Binding-site contacts:
Ligand atom CE1 contacts residue GLU167 of chain 1.A at 3.5 Å.
Ligand atom C contacts residue LYS197 of chain 1.A at 3.6 Å.
Ligand atom CD2 contacts residue TYR91 of chain 1.A at 3.5 Å (hydrophobic).
Ligand atom CE2 contacts residue LYS204 of chain 1.A at 3.7 Å.
Ligand atom O contacts residue LYS204 of chain 1.A at 2.9 Å (salt-bridge).
Ligand atom CE1 contacts residue ASN163 of chain 1.A at 3.6 Å.
Ligand atom OE1 contacts residue TYR275 of chain 1.A at 3.7 Å.
Ligand atom CG contacts residue LYS89 of chain 1.A at 3.7 Å.
Ligand atom CD1 contacts residue VAL121 of chain 1.A at 3.8 Å (hydrophobic).
Ligand atom O contacts residue ASN163 of chain 1.A at 3.1 Å (h-bond).
Ligand atom O contacts residue ASN201 of chain 1.A at 2.8 Å (h-bond).
Ligand atom CA contacts residue ASN201 of chain 1.A at 3.7 Å.
Ligand atom CB contacts residue TYR200 of chain 1.A at 3.8 Å (hydrophobic).
Ligand atom CG contacts residue VAL121 of chain 1.A at 3.7 Å (hydrophobic).
Ligand atom O contacts residue ASN159 of chain 1.A at 3.3 Å (h-bond).
Ligand atom CD1 contacts residue TYR200 of chain 1.A at 3.8 Å (hydrophobic).
Ligand atom N contacts residue ASN201 of chain 1.A at 2.9 Å (h-bond).
Ligand atom C contacts residue ASN163 of chain 1.A at 3.5 Å.
Ligand atom CB contacts residue ALA278 of chain 1.A at 3.5 Å (hydrophobic).
Ligand atom CD2 contacts residue ALA278 of chain 1.A at 3.6 Å (hydrophobic).
Ligand atom CE2 contacts residue ASN201 of chain 1.A at 3.5 Å.
Ligand atom CD contacts residue LEU234 of chain 1.A at 3.7 Å (hydrophobic).
Ligand atom OE1 contacts residue LYS89 of chain 1.A at 3.0 Å (salt-bridge).
Ligand atom CD contacts residue LYS89 of chain 1.A at 3.7 Å.
Ligand atom OE2 contacts residue GLN237 of chain 1.A at 3.3 Å (h-bond).
Ligand atom C contacts residue ASN201 of chain 1.A at 3.8 Å.
Ligand atom OXT contacts residue LYS197 of chain 1.A at 2.7 Å (salt-bridge).
Ligand atom CD2 contacts residue ASN163 of chain 1.A at 3.5 Å.
Ligand atom CB contacts residue ASN163 of chain 1.A at 3.7 Å.
Ligand atom O contacts residue LYS197 of chain 1.A at 3.8 Å.
Ligand atom CD1 contacts residue ALA160 of chain 1.A at 3.7 Å (hydrophobic).
Ligand atom CB contacts residue ASN201 of chain 1.A at 3.7 Å.
Ligand atom OE2 contacts residue TYR275 of chain 1.A at 2.8 Å (h-bond).
Ligand atom CG contacts residue TYR240 of chain 1.A at 3.7 Å (hydrophobic).
Ligand atom O contacts residue LYS204 of chain 1.A at 3.7 Å.
Ligand atom CG contacts residue TYR200 of chain 1.A at 3.5 Å (hydrophobic).
Ligand atom CD1 contacts residue ASN163 of chain 1.A at 3.7 Å.
Ligand atom CD1 contacts residue TYR240 of chain 1.A at 3.4 Å (hydrophobic).
Ligand atom CD contacts residue TYR275 of chain 1.A at 3.7 Å (hydrophobic).
Ligand atom CD1 contacts residue GLU167 of chain 1.A at 3.6 Å.

This small molecule binds to this protein.
Small molecule (SMILES): CC(C)C[C@H](NC(=O)[C@H](CC(=O)O)NC(=O)[C@H](C)N)C(=O)N1CCC[C@H]1C(=O)N[C@@H](Cc1ccccc1)C(=O)N[C@@H](CCC(=O)O)C(=O)N[C@@H](Cc1ccccc1)C(=O)O

Sequence of chain 1.A:
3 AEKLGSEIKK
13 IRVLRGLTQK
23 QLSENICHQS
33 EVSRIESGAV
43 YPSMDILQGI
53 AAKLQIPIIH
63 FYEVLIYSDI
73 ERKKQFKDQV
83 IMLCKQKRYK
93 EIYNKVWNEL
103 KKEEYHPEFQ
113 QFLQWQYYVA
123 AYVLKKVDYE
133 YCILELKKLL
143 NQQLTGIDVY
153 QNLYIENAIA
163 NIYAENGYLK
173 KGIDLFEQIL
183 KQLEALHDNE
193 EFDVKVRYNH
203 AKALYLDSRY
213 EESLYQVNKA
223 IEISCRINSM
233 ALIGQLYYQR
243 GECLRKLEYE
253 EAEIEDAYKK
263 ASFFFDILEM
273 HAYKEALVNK